The protein below binds the small molecule below.
Small molecule (SMILES): CC(=O)N[C@@H]1[C@@H](O)[C@H](O)[C@@H](CO)O[C@H]1O

Binding-site contacts:
Ligand atom C2 contacts residue ASN37 of chain 1.B at 3.8 Å.
Ligand atom C1 contacts residue GLU35 of chain 1.B at 4.0 Å.
Ligand atom C7 contacts residue ASN37 of chain 1.B at 4.1 Å.
Ligand atom C2 contacts residue ASN54 of chain 1.B at 2.7 Å.
Ligand atom O7 contacts residue GLU35 of chain 1.B at 4.0 Å.
Ligand atom C8 contacts residue ASN37 of chain 1.B at 4.5 Å.
Ligand atom C3 contacts residue ASN37 of chain 1.B at 4.4 Å.
Ligand atom O6 contacts residue ASN36 of chain 1.B at 4.1 Å.
Ligand atom C6 contacts residue GLU35 of chain 1.B at 4.4 Å.
Ligand atom C5 contacts residue GLU35 of chain 1.B at 3.5 Å.
Ligand atom O5 contacts residue ASN54 of chain 1.B at 2.4 Å (h-bond).
Ligand atom C1 contacts residue ASN37 of chain 1.B at 3.4 Å.
Ligand atom N2 contacts residue ASN54 of chain 1.B at 3.0 Å (h-bond).
Ligand atom C1 contacts residue ASN54 of chain 1.B at 1.4 Å.
Ligand atom N2 contacts residue ASN37 of chain 1.B at 3.2 Å (h-bond).
Ligand atom O6 contacts residue ASN54 of chain 1.B at 3.9 Å.
Ligand atom O6 contacts residue GLU35 of chain 1.B at 4.0 Å.
Ligand atom O5 contacts residue GLU35 of chain 1.B at 2.8 Å (salt-bridge).
Ligand atom C4 contacts residue ASN54 of chain 1.B at 4.3 Å.
Ligand atom O5 contacts residue ASN37 of chain 1.B at 3.3 Å (h-bond).
Ligand atom C6 contacts residue ASN54 of chain 1.B at 3.7 Å.
Ligand atom C5 contacts residue ASN54 of chain 1.B at 3.7 Å.
Ligand atom C3 contacts residue ASN54 of chain 1.B at 3.9 Å.
Ligand atom C7 contacts residue ASN54 of chain 1.B at 4.2 Å.

Sequence of chain 1.B:
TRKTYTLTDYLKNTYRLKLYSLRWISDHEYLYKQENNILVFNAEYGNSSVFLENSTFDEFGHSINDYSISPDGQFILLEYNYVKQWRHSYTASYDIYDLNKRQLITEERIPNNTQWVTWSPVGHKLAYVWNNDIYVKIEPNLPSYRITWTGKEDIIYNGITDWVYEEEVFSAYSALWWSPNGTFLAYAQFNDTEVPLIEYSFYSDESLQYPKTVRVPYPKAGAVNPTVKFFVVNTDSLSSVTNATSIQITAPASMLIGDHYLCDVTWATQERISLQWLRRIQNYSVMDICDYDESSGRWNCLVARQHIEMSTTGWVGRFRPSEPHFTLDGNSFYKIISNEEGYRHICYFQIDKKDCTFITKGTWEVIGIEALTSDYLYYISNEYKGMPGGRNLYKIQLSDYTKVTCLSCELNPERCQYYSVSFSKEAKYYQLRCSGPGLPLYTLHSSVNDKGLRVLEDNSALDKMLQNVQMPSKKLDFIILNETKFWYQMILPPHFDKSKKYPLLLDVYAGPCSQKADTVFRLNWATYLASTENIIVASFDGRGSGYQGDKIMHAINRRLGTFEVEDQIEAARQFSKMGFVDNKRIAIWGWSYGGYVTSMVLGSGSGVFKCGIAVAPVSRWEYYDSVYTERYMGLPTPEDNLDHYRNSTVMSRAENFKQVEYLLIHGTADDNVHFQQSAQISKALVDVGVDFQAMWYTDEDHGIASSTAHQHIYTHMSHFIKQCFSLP